Binding-site contacts:
Ligand atom O5 contacts residue ASP23 of chain 1.A at 2.9 Å (salt-bridge).
Ligand atom O1 contacts residue CYS194 of chain 1.A at 4.0 Å.
Ligand atom C1 contacts residue GLY192 of chain 1.A at 3.2 Å.
Ligand atom C2 contacts residue PHE89 of chain 1.A at 4.2 Å (hydrophobic).
Ligand atom C3 contacts residue THR195 of chain 1.A at 4.0 Å.
Ligand atom O3 contacts residue PRO191 of chain 1.A at 4.3 Å.
Ligand atom O3 contacts residue ASP23 of chain 1.A at 3.5 Å (salt-bridge).
Ligand atom C5 contacts residue THR195 of chain 1.A at 4.3 Å.
Ligand atom O1 contacts residue PRO78 of chain 1.A at 3.7 Å.
Ligand atom O3 contacts residue PHE89 of chain 1.A at 3.6 Å.
Ligand atom C5 contacts residue ASP23 of chain 1.A at 3.8 Å.
Ligand atom C1 contacts residue PRO191 of chain 1.A at 4.3 Å (hydrophobic).
Ligand atom O4 contacts residue GLY88 of chain 1.A at 3.4 Å.
Ligand atom C1 contacts residue PHE89 of chain 1.A at 4.3 Å (hydrophobic).
Ligand atom C3 contacts residue GLY196 of chain 1.A at 4.5 Å.
Ligand atom C1 contacts residue CYS194 of chain 1.A at 4.4 Å (hydrophobic).
Ligand atom C2 contacts residue GLY192 of chain 1.A at 4.0 Å.
Ligand atom O5 contacts residue THR24 of chain 1.A at 4.5 Å.
Ligand atom O2 contacts residue GLY88 of chain 1.A at 3.7 Å.
Ligand atom C3 contacts residue GLY192 of chain 1.A at 4.0 Å.
Ligand atom O1 contacts residue GLY192 of chain 1.A at 3.9 Å.
Ligand atom O5 contacts residue ASN25 of chain 1.A at 3.9 Å.
Ligand atom C2 contacts residue GLY196 of chain 1.A at 4.0 Å.
Ligand atom C4 contacts residue GLY196 of chain 1.A at 4.0 Å.
Ligand atom O5 contacts residue THR195 of chain 1.A at 3.4 Å (h-bond).
Ligand atom O2 contacts residue PHE89 of chain 1.A at 3.0 Å (h-bond).
Ligand atom C3 contacts residue PHE89 of chain 1.A at 4.5 Å (hydrophobic).
Ligand atom C5 contacts residue THR24 of chain 1.A at 4.0 Å.
Ligand atom C3 contacts residue ASP23 of chain 1.A at 3.8 Å.
Ligand atom C4 contacts residue THR195 of chain 1.A at 4.2 Å.
Ligand atom O4 contacts residue PHE89 of chain 1.A at 3.9 Å.
Ligand atom C2 contacts residue THR195 of chain 1.A at 4.4 Å.

The small molecule below binds the protein below.
Small molecule (SMILES): OC[C@@H](O)C(O)[C@@H](O)CO

Sequence of chain 1.A:
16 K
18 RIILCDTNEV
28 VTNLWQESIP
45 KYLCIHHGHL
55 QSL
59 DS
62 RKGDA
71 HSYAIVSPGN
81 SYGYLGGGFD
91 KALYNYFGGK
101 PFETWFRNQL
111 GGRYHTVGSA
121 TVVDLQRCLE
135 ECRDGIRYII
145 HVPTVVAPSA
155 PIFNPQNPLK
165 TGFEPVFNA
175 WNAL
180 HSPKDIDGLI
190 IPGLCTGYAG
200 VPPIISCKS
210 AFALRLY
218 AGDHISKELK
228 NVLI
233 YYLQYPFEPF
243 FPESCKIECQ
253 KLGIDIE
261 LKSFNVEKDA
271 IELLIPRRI